Sequence of chain 8.D:
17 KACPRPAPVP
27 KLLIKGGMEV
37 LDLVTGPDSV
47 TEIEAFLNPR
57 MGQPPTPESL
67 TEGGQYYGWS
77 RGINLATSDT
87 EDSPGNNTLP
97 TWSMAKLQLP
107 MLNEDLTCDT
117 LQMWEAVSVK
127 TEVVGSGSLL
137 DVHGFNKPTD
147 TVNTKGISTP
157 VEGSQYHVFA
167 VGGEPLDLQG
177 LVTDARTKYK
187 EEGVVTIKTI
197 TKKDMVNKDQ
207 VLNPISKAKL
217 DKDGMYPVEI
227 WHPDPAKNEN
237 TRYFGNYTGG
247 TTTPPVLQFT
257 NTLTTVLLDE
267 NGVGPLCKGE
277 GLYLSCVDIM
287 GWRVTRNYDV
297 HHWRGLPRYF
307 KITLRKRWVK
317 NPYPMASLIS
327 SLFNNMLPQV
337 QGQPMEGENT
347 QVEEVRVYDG

Binding-site contacts:
Ligand atom C3 contacts residue HIS298 of chain 8.D at 3.8 Å.
Ligand atom C4 contacts residue HIS298 of chain 8.D at 3.7 Å.
Ligand atom O4 contacts residue GLY78 of chain 8.D at 3.4 Å (h-bond).
Ligand atom O1A contacts residue ARG77 of chain 8.D at 2.7 Å (salt-bridge).
Ligand atom C1 contacts residue TYR72 of chain 8.D at 3.8 Å (hydrophobic).
Ligand atom C6 contacts residue THR94 of chain 8.D at 4.3 Å.
Ligand atom C3 contacts residue ARG77 of chain 8.D at 3.3 Å.
Ligand atom N5 contacts residue TYR72 of chain 8.D at 2.9 Å (h-bond).
Ligand atom C6 contacts residue TYR72 of chain 8.D at 3.7 Å (hydrophobic).
Ligand atom C11 contacts residue TYR72 of chain 8.D at 4.2 Å (hydrophobic).
Ligand atom O1B contacts residue ARG77 of chain 8.D at 2.4 Å (salt-bridge).
Ligand atom O4 contacts residue TYR72 of chain 8.D at 3.7 Å.
Ligand atom O4 contacts residue VAL296 of chain 8.D at 3.9 Å.
Ligand atom C8 contacts residue ARG77 of chain 8.D at 4.2 Å.
Ligand atom C4 contacts residue VAL296 of chain 8.D at 4.2 Å (hydrophobic).
Ligand atom O1B contacts residue TYR72 of chain 8.D at 4.0 Å.
Ligand atom O4 contacts residue ARG77 of chain 8.D at 4.2 Å.
Ligand atom C4 contacts residue GLY78 of chain 8.D at 3.9 Å.
Ligand atom O1A contacts residue TYR72 of chain 8.D at 3.4 Å.
Ligand atom O4 contacts residue THR291 of chain 8.D at 3.9 Å.
Ligand atom C2 contacts residue GLY78 of chain 8.D at 4.2 Å.
Ligand atom O1A contacts residue LYS186 of chain 8.D at 4.3 Å.
Ligand atom C3 contacts residue VAL296 of chain 8.D at 3.6 Å (hydrophobic).
Ligand atom C1 contacts residue ARG77 of chain 8.D at 3.1 Å.
Ligand atom C3 contacts residue GLY78 of chain 8.D at 3.8 Å.
Ligand atom O1A contacts residue GLY78 of chain 8.D at 3.8 Å.
Ligand atom O6 contacts residue ASN93 of chain 8.D at 3.6 Å (h-bond).
Ligand atom C5 contacts residue TYR72 of chain 8.D at 3.5 Å (hydrophobic).
Ligand atom O8 contacts residue TYR72 of chain 8.D at 3.4 Å (h-bond).
Ligand atom C10 contacts residue TYR72 of chain 8.D at 4.0 Å (hydrophobic).
Ligand atom O8 contacts residue ARG77 of chain 8.D at 3.5 Å (salt-bridge).
Ligand atom O4 contacts residue HIS298 of chain 8.D at 2.7 Å (h-bond).
Ligand atom O4 contacts residue ASN80 of chain 8.D at 4.1 Å.
Ligand atom C6 contacts residue ASN93 of chain 8.D at 3.4 Å.
Ligand atom C4 contacts residue TYR72 of chain 8.D at 3.4 Å (hydrophobic).
Ligand atom C4 contacts residue ARG77 of chain 8.D at 4.0 Å.
Ligand atom C6 contacts residue ASN80 of chain 8.D at 4.3 Å.
Ligand atom C5 contacts residue ASN93 of chain 8.D at 4.1 Å.
Ligand atom O3 contacts residue GLY78 of chain 8.D at 3.7 Å.
Ligand atom C2 contacts residue ARG77 of chain 8.D at 4.0 Å.

This protein binds this small molecule.
Small molecule (SMILES): CC(=O)N[C@@H]1[C@@H](O[C@@H]2O[C@H](CO)[C@H](O)[C@H](O[C@]3(C(=O)O)C[C@H](O)[C@@H](NC(C)=O)[C@H]([C@H](O)[C@H](O)CO)O3)[C@H]2O)[C@H](O)[C@@H](CO[C@]2(C(=O)O)C[C@H](O)[C@@H](NC(C)=O)[C@H]([C@H](O)[C@H](O)CO)O2)O[C@H]1O

Sequence of chain 8.E:
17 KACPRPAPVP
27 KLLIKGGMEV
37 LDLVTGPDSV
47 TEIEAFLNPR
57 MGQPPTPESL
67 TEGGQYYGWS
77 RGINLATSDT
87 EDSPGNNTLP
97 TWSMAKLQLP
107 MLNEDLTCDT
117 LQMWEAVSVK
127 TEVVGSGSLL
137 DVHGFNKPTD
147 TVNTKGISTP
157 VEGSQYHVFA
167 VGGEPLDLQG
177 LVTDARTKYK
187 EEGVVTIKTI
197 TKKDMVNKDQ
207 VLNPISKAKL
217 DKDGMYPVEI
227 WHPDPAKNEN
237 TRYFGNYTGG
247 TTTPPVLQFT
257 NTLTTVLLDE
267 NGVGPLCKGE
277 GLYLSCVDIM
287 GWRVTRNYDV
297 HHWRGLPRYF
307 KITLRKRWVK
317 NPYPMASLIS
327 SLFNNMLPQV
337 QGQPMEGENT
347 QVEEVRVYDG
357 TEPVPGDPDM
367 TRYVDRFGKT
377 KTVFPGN